Binding-site contacts:
Ligand atom C11 contacts residue ASN39 of chain 1.A at 3.4 Å.
Ligand atom CL1 contacts residue TYR126 of chain 1.A at 3.8 Å.
Ligand atom C7 contacts residue PHE182 of chain 1.A at 3.4 Å (hydrophobic).
Ligand atom C15 contacts residue TYR126 of chain 1.A at 3.8 Å (hydrophobic).
Ligand atom O1 contacts residue MET258 of chain 1.A at 3.7 Å.
Ligand atom C13 contacts residue LYS57 of chain 1.A at 3.8 Å.
Ligand atom C15 contacts residue GLY54 of chain 1.A at 3.4 Å.
Ligand atom C10 contacts residue ASN39 of chain 1.A at 3.6 Å.
Ligand atom O2 contacts residue VAL53 of chain 1.A at 3.2 Å.
Ligand atom O1 contacts residue ARG44 of chain 1.A at 3.3 Å.
Ligand atom N1 contacts residue GLU219 of chain 1.A at 2.6 Å (salt-bridge).
Ligand atom C11 contacts residue TYR40 of chain 1.A at 3.7 Å (hydrophobic).
Ligand atom C9 contacts residue ARG44 of chain 1.A at 3.7 Å.
Ligand atom CL1 contacts residue GLY54 of chain 1.A at 3.5 Å.
Ligand atom N1 contacts residue TYR222 of chain 1.A at 3.6 Å.
Ligand atom C6 contacts residue PHE182 of chain 1.A at 3.5 Å (hydrophobic).
Ligand atom C6 contacts residue TYR40 of chain 1.A at 3.7 Å (hydrophobic).
Ligand atom C7 contacts residue TYR40 of chain 1.A at 3.5 Å (hydrophobic).
Ligand atom N2 contacts residue ASN39 of chain 1.A at 3.1 Å (h-bond).
Ligand atom C5 contacts residue TYR35 of chain 1.A at 3.8 Å (hydrophobic).
Ligand atom O2 contacts residue PHE182 of chain 1.A at 3.8 Å.
Ligand atom C6 contacts residue TYR35 of chain 1.A at 3.3 Å (hydrophobic).
Ligand atom C14 contacts residue TYR40 of chain 1.A at 3.8 Å (hydrophobic).
Ligand atom C3 contacts residue GLU219 of chain 1.A at 3.0 Å.
Ligand atom C2 contacts residue GLU219 of chain 1.A at 3.5 Å.
Ligand atom CL1 contacts residue LYS57 of chain 1.A at 3.7 Å.
Ligand atom C8 contacts residue PHE182 of chain 1.A at 3.8 Å (hydrophobic).
Ligand atom CL1 contacts residue TYR85 of chain 1.A at 3.8 Å.
Ligand atom C14 contacts residue GLY54 of chain 1.A at 3.7 Å.
Ligand atom N1 contacts residue ASP267 of chain 1.A at 3.8 Å.
Ligand atom C1 contacts residue TYR35 of chain 1.A at 3.4 Å (hydrophobic).
Ligand atom C5 contacts residue PHE182 of chain 1.A at 3.5 Å (hydrophobic).
Ligand atom C10 contacts residue TYR40 of chain 1.A at 3.5 Å (hydrophobic).
Ligand atom C11 contacts residue ARG44 of chain 1.A at 3.5 Å.
Ligand atom C13 contacts residue TYR40 of chain 1.A at 3.7 Å (hydrophobic).
Ligand atom C1 contacts residue PHE182 of chain 1.A at 3.7 Å (hydrophobic).
Ligand atom C3 contacts residue ASP267 of chain 1.A at 3.3 Å.
Ligand atom C15 contacts residue TYR40 of chain 1.A at 3.8 Å (hydrophobic).
Ligand atom C12 contacts residue TYR40 of chain 1.A at 3.5 Å (hydrophobic).
Ligand atom C9 contacts residue ASN39 of chain 1.A at 3.8 Å.

The small molecule below binds the protein below.
Small molecule (SMILES): O=S(=O)(Nc1ccc(Cl)cc1)c1ccc2c(c1)CNCC2

Sequence of chain 1.A:
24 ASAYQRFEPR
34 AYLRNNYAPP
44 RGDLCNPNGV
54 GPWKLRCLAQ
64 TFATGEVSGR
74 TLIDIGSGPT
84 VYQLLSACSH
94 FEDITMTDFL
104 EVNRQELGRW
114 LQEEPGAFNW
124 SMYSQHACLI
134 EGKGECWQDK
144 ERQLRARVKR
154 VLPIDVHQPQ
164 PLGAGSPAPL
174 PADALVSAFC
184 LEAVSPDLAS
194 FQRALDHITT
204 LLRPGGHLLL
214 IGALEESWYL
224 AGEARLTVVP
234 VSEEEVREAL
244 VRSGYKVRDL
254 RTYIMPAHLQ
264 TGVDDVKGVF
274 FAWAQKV